This small molecule binds to this protein.
Small molecule (SMILES): CC(=O)N[C@@H]1[C@@H](O)[C@H](O)[C@@H](CO)O[C@H]1O

Sequence of chain 1.A:
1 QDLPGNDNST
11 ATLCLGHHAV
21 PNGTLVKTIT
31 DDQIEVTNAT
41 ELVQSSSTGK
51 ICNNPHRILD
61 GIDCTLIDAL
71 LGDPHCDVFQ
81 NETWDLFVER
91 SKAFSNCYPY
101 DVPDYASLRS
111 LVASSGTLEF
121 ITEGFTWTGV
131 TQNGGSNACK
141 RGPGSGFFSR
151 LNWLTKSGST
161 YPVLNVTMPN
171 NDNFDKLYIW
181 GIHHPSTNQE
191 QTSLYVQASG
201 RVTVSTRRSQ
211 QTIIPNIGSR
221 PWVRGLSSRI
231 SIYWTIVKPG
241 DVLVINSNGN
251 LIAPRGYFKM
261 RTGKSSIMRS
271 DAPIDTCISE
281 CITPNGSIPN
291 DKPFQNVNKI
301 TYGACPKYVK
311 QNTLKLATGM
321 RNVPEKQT

Sequence of chain 1.B:
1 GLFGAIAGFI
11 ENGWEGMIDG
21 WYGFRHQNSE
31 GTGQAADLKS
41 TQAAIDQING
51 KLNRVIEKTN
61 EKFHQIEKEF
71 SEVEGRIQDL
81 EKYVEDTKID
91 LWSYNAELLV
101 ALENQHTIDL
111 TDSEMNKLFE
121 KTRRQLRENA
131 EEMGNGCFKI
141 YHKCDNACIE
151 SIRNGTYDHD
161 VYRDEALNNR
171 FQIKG

Binding-site contacts:
Ligand atom C6 contacts residue LEU52 of chain 1.B at 3.4 Å (hydrophobic).
Ligand atom C3 contacts residue ASN38 of chain 1.A at 3.7 Å.
Ligand atom N2 contacts residue ASN38 of chain 1.A at 2.8 Å (h-bond).
Ligand atom C5 contacts residue ASN38 of chain 1.A at 3.7 Å.
Ligand atom C7 contacts residue ASN38 of chain 1.A at 3.6 Å.
Ligand atom C2 contacts residue ASN38 of chain 1.A at 2.4 Å.
Ligand atom C1 contacts residue ASN38 of chain 1.A at 1.4 Å.
Ligand atom O7 contacts residue ASN38 of chain 1.A at 3.9 Å.
Ligand atom C1 contacts residue THR318 of chain 1.A at 3.6 Å.
Ligand atom C1 contacts residue ALA39 of chain 1.A at 4.1 Å (hydrophobic).
Ligand atom C6 contacts residue THR40 of chain 1.A at 4.3 Å.
Ligand atom O6 contacts residue ASN49 of chain 1.B at 4.2 Å.
Ligand atom O5 contacts residue THR318 of chain 1.A at 3.0 Å (h-bond).
Ligand atom O5 contacts residue ALA39 of chain 1.A at 4.2 Å.
Ligand atom C4 contacts residue ASN38 of chain 1.A at 4.2 Å.
Ligand atom C6 contacts residue THR318 of chain 1.A at 3.8 Å.
Ligand atom C5 contacts residue THR40 of chain 1.A at 4.5 Å.
Ligand atom C5 contacts residue THR318 of chain 1.A at 4.2 Å.
Ligand atom O6 contacts residue THR318 of chain 1.A at 3.5 Å.
Ligand atom O6 contacts residue LEU52 of chain 1.B at 3.3 Å.
Ligand atom O5 contacts residue ASN38 of chain 1.A at 2.3 Å (h-bond).